Sequence of chain 1.E:
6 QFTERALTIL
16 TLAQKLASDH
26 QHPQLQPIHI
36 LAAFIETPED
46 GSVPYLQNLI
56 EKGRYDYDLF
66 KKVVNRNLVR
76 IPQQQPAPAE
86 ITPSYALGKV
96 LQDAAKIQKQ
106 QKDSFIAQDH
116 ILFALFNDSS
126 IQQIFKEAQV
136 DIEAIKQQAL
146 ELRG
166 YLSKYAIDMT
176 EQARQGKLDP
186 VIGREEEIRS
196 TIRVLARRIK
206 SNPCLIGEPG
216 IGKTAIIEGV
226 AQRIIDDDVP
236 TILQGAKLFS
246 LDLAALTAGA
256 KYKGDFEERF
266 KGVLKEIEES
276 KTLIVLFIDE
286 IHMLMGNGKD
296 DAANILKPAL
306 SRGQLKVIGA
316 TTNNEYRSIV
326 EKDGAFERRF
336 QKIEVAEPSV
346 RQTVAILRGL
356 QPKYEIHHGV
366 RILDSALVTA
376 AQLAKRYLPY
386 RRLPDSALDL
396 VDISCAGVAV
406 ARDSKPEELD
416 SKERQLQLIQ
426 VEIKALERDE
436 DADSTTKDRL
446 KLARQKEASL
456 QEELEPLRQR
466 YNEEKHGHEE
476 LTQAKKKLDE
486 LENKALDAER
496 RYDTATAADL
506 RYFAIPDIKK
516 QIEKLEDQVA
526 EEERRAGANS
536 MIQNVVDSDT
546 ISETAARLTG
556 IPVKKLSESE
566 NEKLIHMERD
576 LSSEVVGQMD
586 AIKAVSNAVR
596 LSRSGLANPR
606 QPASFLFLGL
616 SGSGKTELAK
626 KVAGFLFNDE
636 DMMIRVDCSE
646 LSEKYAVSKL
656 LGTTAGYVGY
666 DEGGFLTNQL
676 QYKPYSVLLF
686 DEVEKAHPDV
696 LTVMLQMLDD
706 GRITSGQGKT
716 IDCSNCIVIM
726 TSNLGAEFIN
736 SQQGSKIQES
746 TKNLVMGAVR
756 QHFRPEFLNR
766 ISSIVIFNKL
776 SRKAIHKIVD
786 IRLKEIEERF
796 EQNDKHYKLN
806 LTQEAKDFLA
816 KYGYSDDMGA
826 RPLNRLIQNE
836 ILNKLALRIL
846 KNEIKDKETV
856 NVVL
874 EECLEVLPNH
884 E

Sequence of chain 1.D:
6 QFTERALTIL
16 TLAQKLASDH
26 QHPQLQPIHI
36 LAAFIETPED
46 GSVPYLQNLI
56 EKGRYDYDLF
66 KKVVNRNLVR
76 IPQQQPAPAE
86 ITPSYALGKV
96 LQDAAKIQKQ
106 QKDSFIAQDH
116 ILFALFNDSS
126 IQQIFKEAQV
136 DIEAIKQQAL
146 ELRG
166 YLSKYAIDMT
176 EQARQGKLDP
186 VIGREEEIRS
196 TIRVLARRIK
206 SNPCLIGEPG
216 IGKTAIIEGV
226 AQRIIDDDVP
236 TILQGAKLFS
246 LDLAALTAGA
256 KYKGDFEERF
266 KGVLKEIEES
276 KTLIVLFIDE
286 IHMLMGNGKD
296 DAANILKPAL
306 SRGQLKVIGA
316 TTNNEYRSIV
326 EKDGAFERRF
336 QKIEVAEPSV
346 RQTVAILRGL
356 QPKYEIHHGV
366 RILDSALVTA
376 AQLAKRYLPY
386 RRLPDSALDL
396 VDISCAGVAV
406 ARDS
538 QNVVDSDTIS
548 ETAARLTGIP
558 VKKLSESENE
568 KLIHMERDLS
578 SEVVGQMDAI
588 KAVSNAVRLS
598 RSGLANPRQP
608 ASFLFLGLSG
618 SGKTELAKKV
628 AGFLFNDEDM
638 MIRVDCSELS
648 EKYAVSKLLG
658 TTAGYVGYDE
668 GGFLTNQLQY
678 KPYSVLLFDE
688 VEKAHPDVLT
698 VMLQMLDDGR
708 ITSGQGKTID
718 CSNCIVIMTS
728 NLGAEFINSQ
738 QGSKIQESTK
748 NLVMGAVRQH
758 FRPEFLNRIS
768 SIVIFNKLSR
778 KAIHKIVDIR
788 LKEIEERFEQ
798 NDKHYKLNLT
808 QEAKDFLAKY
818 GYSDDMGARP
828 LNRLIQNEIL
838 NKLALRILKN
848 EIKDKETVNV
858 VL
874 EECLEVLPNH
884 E

The protein below binds the small molecule below.
Small molecule (SMILES): Nc1ncnc2c1ncn2[C@@H]1O[C@H](COP(=O)(O)OP(=O)(O)OP(O)(O)=S)[C@@H](O)[C@H]1O

Binding-site contacts:
Ligand atom O2B contacts residue ARG826 of chain 1.E at 3.2 Å (salt-bridge).
Ligand atom C2 contacts residue GLU579 of chain 1.E at 3.5 Å.
Ligand atom O2A contacts residue GLY617 of chain 1.E at 2.7 Å (h-bond).
Ligand atom O1A contacts residue THR621 of chain 1.E at 2.7 Å (h-bond).
Ligand atom C3' contacts residue GLU622 of chain 1.E at 3.4 Å.
Ligand atom O5' contacts residue ARG826 of chain 1.E at 3.3 Å (salt-bridge).
Ligand atom O4' contacts residue ARG826 of chain 1.E at 3.5 Å.
Ligand atom O2B contacts residue SER616 of chain 1.E at 2.7 Å (h-bond).
Ligand atom N1 contacts residue VAL581 of chain 1.E at 2.9 Å (h-bond).
Ligand atom PA contacts residue ARG826 of chain 1.E at 3.6 Å.
Ligand atom O1A contacts residue GLY619 of chain 1.E at 3.4 Å.
Ligand atom C2 contacts residue ILE783 of chain 1.E at 3.3 Å (hydrophobic).
Ligand atom N3 contacts residue ILE783 of chain 1.E at 3.6 Å.
Ligand atom N7 contacts residue SER618 of chain 1.E at 3.3 Å.
Ligand atom N6 contacts residue VAL581 of chain 1.E at 2.9 Å (h-bond).
Ligand atom O1A contacts residue GLU622 of chain 1.E at 3.0 Å (salt-bridge).
Ligand atom S1G contacts residue ASP686 of chain 1.E at 3.3 Å (salt-bridge).
Ligand atom O2B contacts residue GLY617 of chain 1.E at 2.8 Å (h-bond).
Ligand atom O3B contacts residue ARG765 of chain 1.D at 3.6 Å.
Ligand atom C8 contacts residue GLY617 of chain 1.E at 3.0 Å.
Ligand atom O3A contacts residue THR621 of chain 1.E at 3.4 Å (h-bond).
Ligand atom O1B contacts residue THR621 of chain 1.E at 2.9 Å (h-bond).
Ligand atom N1 contacts residue VAL580 of chain 1.E at 3.5 Å.
Ligand atom O2G contacts residue THR621 of chain 1.E at 3.6 Å.
Ligand atom C8 contacts residue ALA825 of chain 1.E at 3.5 Å (hydrophobic).
Ligand atom O3A contacts residue ARG826 of chain 1.E at 2.9 Å (salt-bridge).
Ligand atom N6 contacts residue SER618 of chain 1.E at 3.5 Å (h-bond).
Ligand atom O3G contacts residue ASN728 of chain 1.E at 3.1 Å (h-bond).
Ligand atom O1A contacts residue LYS620 of chain 1.E at 3.1 Å (salt-bridge).
Ligand atom O2A contacts residue GLY619 of chain 1.E at 2.9 Å (h-bond).
Ligand atom O2' contacts residue ARG787 of chain 1.E at 3.2 Å (salt-bridge).
Ligand atom C8 contacts residue GLY619 of chain 1.E at 3.5 Å.
Ligand atom O3G contacts residue SER616 of chain 1.E at 3.0 Å (h-bond).
Ligand atom S1G contacts residue ARG765 of chain 1.D at 3.6 Å (salt-bridge).
Ligand atom N7 contacts residue GLY619 of chain 1.E at 3.2 Å (h-bond).
Ligand atom O2A contacts residue ARG826 of chain 1.E at 3.5 Å (salt-bridge).
Ligand atom O2A contacts residue LYS620 of chain 1.E at 3.6 Å.
Ligand atom O1B contacts residue LYS620 of chain 1.E at 3.4 Å.
Ligand atom O2A contacts residue SER618 of chain 1.E at 3.0 Å (h-bond).
Ligand atom N7 contacts residue GLY617 of chain 1.E at 3.1 Å (h-bond).